Binding-site contacts:
Ligand atom O15 contacts residue MET74 of chain 9.A at 3.3 Å.
Ligand atom O22 contacts residue TYR98 of chain 9.A at 3.9 Å.
Ligand atom C16 contacts residue GLU134 of chain 2.A at 3.8 Å.
Ligand atom C19 contacts residue ALA37 of chain 9.A at 3.5 Å (hydrophobic).
Ligand atom C6 contacts residue VAL135 of chain 2.A at 3.7 Å (hydrophobic).
Ligand atom O22 contacts residue LEU102 of chain 9.A at 3.3 Å.
Ligand atom C10 contacts residue LEU73 of chain 9.A at 3.6 Å (hydrophobic).
Ligand atom C5 contacts residue ASN106 of chain 9.A at 3.4 Å.
Ligand atom C7 contacts residue LEU102 of chain 9.A at 3.6 Å (hydrophobic).
Ligand atom C2 contacts residue ASP72 of chain 9.A at 3.7 Å.
Ligand atom C20 contacts residue ARG88 of chain 9.A at 3.6 Å.
Ligand atom C5 contacts residue MET105 of chain 9.A at 3.7 Å (hydrophobic).
Ligand atom C3 contacts residue PHE70 of chain 9.A at 3.9 Å (hydrophobic).
Ligand atom N4 contacts residue GLU134 of chain 2.A at 3.9 Å.
Ligand atom O13 contacts residue ASN106 of chain 9.A at 2.7 Å (h-bond).
Ligand atom N12 contacts residue GLU134 of chain 2.A at 2.8 Å (salt-bridge).
Ligand atom C19 contacts residue GLY9 of chain 9.A at 3.7 Å.
Ligand atom O13 contacts residue LEU73 of chain 9.A at 3.4 Å.
Ligand atom C9 contacts residue LEU73 of chain 9.A at 3.7 Å (hydrophobic).
Ligand atom C1 contacts residue GLU134 of chain 2.A at 3.9 Å.
Ligand atom N11 contacts residue LEU73 of chain 9.A at 3.6 Å.
Ligand atom C21 contacts residue ARG88 of chain 9.A at 3.5 Å.
Ligand atom N11 contacts residue MET74 of chain 9.A at 2.9 Å (h-bond).
Ligand atom C10 contacts residue ASN106 of chain 9.A at 3.3 Å.
Ligand atom C6 contacts residue LEU131 of chain 2.A at 3.9 Å (hydrophobic).
Ligand atom O22 contacts residue ARG88 of chain 9.A at 2.9 Å (salt-bridge).
Ligand atom C8 contacts residue GLU134 of chain 2.A at 3.6 Å.
Ligand atom O13 contacts residue LEU109 of chain 9.A at 3.8 Å.
Ligand atom C6 contacts residue MET105 of chain 9.A at 3.8 Å (hydrophobic).
Ligand atom C14 contacts residue GLU134 of chain 2.A at 3.9 Å.
Ligand atom C2 contacts residue HIS138 of chain 2.A at 3.4 Å.
Ligand atom O17 contacts residue GLU134 of chain 2.A at 3.0 Å (salt-bridge).
Ligand atom C3 contacts residue ASP72 of chain 9.A at 3.9 Å.
Ligand atom C7 contacts residue GLU134 of chain 2.A at 3.8 Å.
Ligand atom C10 contacts residue MET74 of chain 9.A at 3.8 Å (hydrophobic).
Ligand atom O13 contacts residue MET74 of chain 9.A at 3.3 Å.
Ligand atom C1 contacts residue MET74 of chain 9.A at 3.8 Å (hydrophobic).
Ligand atom C9 contacts residue MET74 of chain 9.A at 3.7 Å (hydrophobic).
Ligand atom O13 contacts residue ALA75 of chain 9.A at 3.1 Å (h-bond).
Ligand atom C6 contacts residue LEU102 of chain 9.A at 3.7 Å (hydrophobic).

This protein binds this small molecule.
Small molecule (SMILES): CC(C)(CO)[C@@H](O)C(=O)NCCc1nc2cccc(O)c2[nH]1

Sequence of chain 2.A:
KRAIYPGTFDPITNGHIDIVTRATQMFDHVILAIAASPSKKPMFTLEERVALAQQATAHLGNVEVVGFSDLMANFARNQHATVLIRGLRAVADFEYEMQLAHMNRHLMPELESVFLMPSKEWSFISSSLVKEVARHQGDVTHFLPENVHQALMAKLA

Sequence of chain 9.A:
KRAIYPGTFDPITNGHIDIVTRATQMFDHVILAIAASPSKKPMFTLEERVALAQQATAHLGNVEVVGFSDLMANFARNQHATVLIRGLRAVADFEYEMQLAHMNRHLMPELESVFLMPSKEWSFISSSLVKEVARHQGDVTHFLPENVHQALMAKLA